Sequence of chain 1.A:
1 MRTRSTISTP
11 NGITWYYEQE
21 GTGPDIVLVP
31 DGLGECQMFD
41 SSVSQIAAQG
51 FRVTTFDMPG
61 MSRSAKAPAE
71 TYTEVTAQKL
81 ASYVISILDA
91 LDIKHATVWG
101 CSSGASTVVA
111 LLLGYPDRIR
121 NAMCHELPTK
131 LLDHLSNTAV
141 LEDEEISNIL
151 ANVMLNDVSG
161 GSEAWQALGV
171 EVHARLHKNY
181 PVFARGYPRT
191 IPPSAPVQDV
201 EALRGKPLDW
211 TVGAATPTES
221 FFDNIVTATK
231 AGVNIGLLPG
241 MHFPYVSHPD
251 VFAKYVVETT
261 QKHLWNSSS

A protein and the small-molecule ligand that binds it are described below.
Small molecule (SMILES): C[C@H](O)CCC[C@H](O)CCC/C=C/c1cc(O)cc(O)c1C(=O)O

Binding-site contacts:
Ligand atom CAH contacts residue ILE191 of chain 1.A at 3.8 Å (hydrophobic).
Ligand atom CAQ contacts residue GLY32 of chain 1.A at 3.9 Å.
Ligand atom OAP contacts residue PHE183 of chain 1.A at 3.7 Å.
Ligand atom CAS contacts residue SER102 of chain 1.A at 3.8 Å.
Ligand atom OAB contacts residue PHE183 of chain 1.A at 3.9 Å.
Ligand atom CAI contacts residue LEU135 of chain 1.A at 3.8 Å (hydrophobic).
Ligand atom CAJ contacts residue HIS242 of chain 1.A at 3.7 Å.
Ligand atom OAE contacts residue LEU135 of chain 1.A at 4.0 Å.
Ligand atom CAQ contacts residue SER102 of chain 1.A at 2.4 Å.
Ligand atom CAV contacts residue HIS134 of chain 1.A at 3.7 Å.
Ligand atom CAR contacts residue PRO128 of chain 1.A at 4.1 Å (hydrophobic).
Ligand atom OAC contacts residue PRO188 of chain 1.A at 3.5 Å.
Ligand atom OAP contacts residue SER102 of chain 1.A at 2.7 Å (h-bond).
Ligand atom CAW contacts residue VAL153 of chain 1.A at 3.9 Å (hydrophobic).
Ligand atom CAI contacts residue PRO128 of chain 1.A at 4.1 Å (hydrophobic).
Ligand atom OAP contacts residue SER103 of chain 1.A at 3.2 Å (h-bond).
Ligand atom OAE contacts residue VAL153 of chain 1.A at 3.5 Å.
Ligand atom OAB contacts residue HIS242 of chain 1.A at 3.6 Å (h-bond).
Ligand atom CAF contacts residue HIS242 of chain 1.A at 4.0 Å.
Ligand atom OAD contacts residue TYR187 of chain 1.A at 3.5 Å.
Ligand atom CAA contacts residue HIS134 of chain 1.A at 4.0 Å.
Ligand atom CAM contacts residue LEU135 of chain 1.A at 3.9 Å (hydrophobic).
Ligand atom CAQ contacts residue PHE183 of chain 1.A at 3.6 Å (hydrophobic).
Ligand atom OAB contacts residue SER102 of chain 1.A at 2.9 Å (h-bond).
Ligand atom CAU contacts residue SER102 of chain 1.A at 2.9 Å.
Ligand atom CAA contacts residue ILE149 of chain 1.A at 3.6 Å (hydrophobic).
Ligand atom CAU contacts residue PHE183 of chain 1.A at 3.6 Å (hydrophobic).
Ligand atom OAD contacts residue PHE183 of chain 1.A at 3.4 Å.
Ligand atom OAV contacts residue HIS134 of chain 1.A at 3.3 Å.
Ligand atom CAG contacts residue SER102 of chain 1.A at 3.5 Å.
Ligand atom CAS contacts residue PHE183 of chain 1.A at 3.6 Å (hydrophobic).
Ligand atom OAC contacts residue PRO192 of chain 1.A at 3.2 Å.
Ligand atom CAT contacts residue SER102 of chain 1.A at 3.4 Å.
Ligand atom OAP contacts residue GLY32 of chain 1.A at 2.9 Å (h-bond).
Ligand atom CAO contacts residue LEU132 of chain 1.A at 4.0 Å (hydrophobic).
Ligand atom OAD contacts residue SER103 of chain 1.A at 3.2 Å.
Ligand atom CAH contacts residue PRO128 of chain 1.A at 4.1 Å (hydrophobic).
Ligand atom CAL contacts residue HIS134 of chain 1.A at 3.9 Å.
Ligand atom CAA contacts residue THR138 of chain 1.A at 3.9 Å.
Ligand atom CAG contacts residue HIS242 of chain 1.A at 3.7 Å.